Sequence of chain 1.D:
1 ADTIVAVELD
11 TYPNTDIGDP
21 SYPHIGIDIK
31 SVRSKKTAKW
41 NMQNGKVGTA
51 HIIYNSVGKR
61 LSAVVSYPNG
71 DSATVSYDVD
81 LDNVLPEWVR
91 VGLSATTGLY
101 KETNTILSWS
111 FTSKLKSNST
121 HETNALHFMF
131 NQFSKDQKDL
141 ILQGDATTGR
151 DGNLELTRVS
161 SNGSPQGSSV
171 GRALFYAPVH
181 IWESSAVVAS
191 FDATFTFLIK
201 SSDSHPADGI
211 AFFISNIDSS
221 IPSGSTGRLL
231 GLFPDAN

A small-molecule ligand and the protein it binds are described below.
Small molecule (SMILES): CO[C@H]1O[C@H](CO)[C@@H](O[C@H]2O[C@H](CO)[C@@H](O)[C@H](O)[C@@H]2O)[C@H](O)[C@@H]1O

Binding-site contacts:
Ligand atom C6 contacts residue TYR12 of chain 1.D at 2.9 Å (hydrophobic).
Ligand atom C6 contacts residue ALA207 of chain 1.D at 3.8 Å (hydrophobic).
Ligand atom C1 contacts residue LEU99 of chain 1.D at 3.9 Å (hydrophobic).
Ligand atom C3 contacts residue ARG228 of chain 1.D at 3.8 Å.
Ligand atom O6 contacts residue TYR12 of chain 1.D at 3.4 Å (h-bond).
Ligand atom O6 contacts residue ASP208 of chain 1.D at 2.8 Å (salt-bridge).
Ligand atom C4 contacts residue LEU99 of chain 1.D at 4.3 Å (hydrophobic).
Ligand atom O2 contacts residue GLY98 of chain 1.D at 3.6 Å.
Ligand atom O6 contacts residue LEU99 of chain 1.D at 3.4 Å (h-bond).
Ligand atom C5 contacts residue TYR12 of chain 1.D at 4.2 Å (hydrophobic).
Ligand atom O4 contacts residue ASN14 of chain 1.D at 3.2 Å (h-bond).
Ligand atom O2 contacts residue LEU99 of chain 1.D at 3.2 Å.
Ligand atom O4 contacts residue GLY227 of chain 1.D at 3.9 Å.
Ligand atom O6 contacts residue TYR100 of chain 1.D at 3.0 Å (h-bond).
Ligand atom O4 contacts residue ASP208 of chain 1.D at 2.5 Å (salt-bridge).
Ligand atom C6 contacts residue TYR100 of chain 1.D at 4.0 Å (hydrophobic).
Ligand atom C4 contacts residue ASP208 of chain 1.D at 3.4 Å.
Ligand atom C3 contacts residue ASN14 of chain 1.D at 4.2 Å.
Ligand atom O4 contacts residue ARG228 of chain 1.D at 3.2 Å (salt-bridge).
Ligand atom C4 contacts residue ARG228 of chain 1.D at 3.7 Å.
Ligand atom O5 contacts residue TYR100 of chain 1.D at 4.2 Å.
Ligand atom O5 contacts residue GLY98 of chain 1.D at 4.1 Å.
Ligand atom C4 contacts residue GLY227 of chain 1.D at 4.0 Å.
Ligand atom O6 contacts residue GLY98 of chain 1.D at 3.4 Å.
Ligand atom O6 contacts residue ALA207 of chain 1.D at 3.4 Å.
Ligand atom O3 contacts residue GLY227 of chain 1.D at 3.5 Å.
Ligand atom O5 contacts residue LEU99 of chain 1.D at 3.1 Å (h-bond).
Ligand atom C5 contacts residue LEU99 of chain 1.D at 4.2 Å (hydrophobic).
Ligand atom O3 contacts residue ARG228 of chain 1.D at 2.8 Å (salt-bridge).
Ligand atom O2 contacts residue LEU99 of chain 1.D at 3.7 Å.
Ligand atom C5 contacts residue TYR12 of chain 1.D at 4.0 Å (hydrophobic).
Ligand atom C6 contacts residue TYR12 of chain 1.D at 3.6 Å (hydrophobic).
Ligand atom C4 contacts residue ASN14 of chain 1.D at 4.1 Å.
Ligand atom C6 contacts residue ASP208 of chain 1.D at 3.4 Å.
Ligand atom O6 contacts residue LEU99 of chain 1.D at 4.1 Å.
Ligand atom C6 contacts residue LEU99 of chain 1.D at 4.3 Å (hydrophobic).
Ligand atom O3 contacts residue THR226 of chain 1.D at 4.2 Å.
Ligand atom O4 contacts residue TYR12 of chain 1.D at 3.9 Å.
Ligand atom O6 contacts residue TYR100 of chain 1.D at 3.3 Å.
Ligand atom C5 contacts residue ASP208 of chain 1.D at 4.0 Å.